Binding-site contacts:
Ligand atom C5 contacts residue ASN678 of chain 1.A at 3.7 Å.
Ligand atom O5 contacts residue ASN678 of chain 1.A at 2.4 Å (h-bond).
Ligand atom O6 contacts residue ILE1099 of chain 1.A at 4.5 Å.
Ligand atom C6 contacts residue ILE1099 of chain 1.A at 3.7 Å (hydrophobic).
Ligand atom C3 contacts residue ASN678 of chain 1.A at 3.7 Å.
Ligand atom C7 contacts residue ASN678 of chain 1.A at 3.1 Å.
Ligand atom C8 contacts residue ASN678 of chain 1.A at 4.3 Å.
Ligand atom C5 contacts residue ILE1099 of chain 1.A at 4.2 Å (hydrophobic).
Ligand atom N2 contacts residue ASN678 of chain 1.A at 2.8 Å (h-bond).
Ligand atom C8 contacts residue TYR676 of chain 1.A at 4.3 Å (hydrophobic).
Ligand atom C2 contacts residue ASN678 of chain 1.A at 2.4 Å.
Ligand atom C4 contacts residue ASN678 of chain 1.A at 4.2 Å.
Ligand atom O7 contacts residue ASN678 of chain 1.A at 3.1 Å (h-bond).
Ligand atom C1 contacts residue ASN678 of chain 1.A at 1.4 Å.

A small-molecule ligand and the protein it binds are described below.
Small molecule (SMILES): CC(=O)N[C@@H]1[C@@H](O)[C@H](O)[C@@H](CO)O[C@H]1O

Sequence of chain 1.A:
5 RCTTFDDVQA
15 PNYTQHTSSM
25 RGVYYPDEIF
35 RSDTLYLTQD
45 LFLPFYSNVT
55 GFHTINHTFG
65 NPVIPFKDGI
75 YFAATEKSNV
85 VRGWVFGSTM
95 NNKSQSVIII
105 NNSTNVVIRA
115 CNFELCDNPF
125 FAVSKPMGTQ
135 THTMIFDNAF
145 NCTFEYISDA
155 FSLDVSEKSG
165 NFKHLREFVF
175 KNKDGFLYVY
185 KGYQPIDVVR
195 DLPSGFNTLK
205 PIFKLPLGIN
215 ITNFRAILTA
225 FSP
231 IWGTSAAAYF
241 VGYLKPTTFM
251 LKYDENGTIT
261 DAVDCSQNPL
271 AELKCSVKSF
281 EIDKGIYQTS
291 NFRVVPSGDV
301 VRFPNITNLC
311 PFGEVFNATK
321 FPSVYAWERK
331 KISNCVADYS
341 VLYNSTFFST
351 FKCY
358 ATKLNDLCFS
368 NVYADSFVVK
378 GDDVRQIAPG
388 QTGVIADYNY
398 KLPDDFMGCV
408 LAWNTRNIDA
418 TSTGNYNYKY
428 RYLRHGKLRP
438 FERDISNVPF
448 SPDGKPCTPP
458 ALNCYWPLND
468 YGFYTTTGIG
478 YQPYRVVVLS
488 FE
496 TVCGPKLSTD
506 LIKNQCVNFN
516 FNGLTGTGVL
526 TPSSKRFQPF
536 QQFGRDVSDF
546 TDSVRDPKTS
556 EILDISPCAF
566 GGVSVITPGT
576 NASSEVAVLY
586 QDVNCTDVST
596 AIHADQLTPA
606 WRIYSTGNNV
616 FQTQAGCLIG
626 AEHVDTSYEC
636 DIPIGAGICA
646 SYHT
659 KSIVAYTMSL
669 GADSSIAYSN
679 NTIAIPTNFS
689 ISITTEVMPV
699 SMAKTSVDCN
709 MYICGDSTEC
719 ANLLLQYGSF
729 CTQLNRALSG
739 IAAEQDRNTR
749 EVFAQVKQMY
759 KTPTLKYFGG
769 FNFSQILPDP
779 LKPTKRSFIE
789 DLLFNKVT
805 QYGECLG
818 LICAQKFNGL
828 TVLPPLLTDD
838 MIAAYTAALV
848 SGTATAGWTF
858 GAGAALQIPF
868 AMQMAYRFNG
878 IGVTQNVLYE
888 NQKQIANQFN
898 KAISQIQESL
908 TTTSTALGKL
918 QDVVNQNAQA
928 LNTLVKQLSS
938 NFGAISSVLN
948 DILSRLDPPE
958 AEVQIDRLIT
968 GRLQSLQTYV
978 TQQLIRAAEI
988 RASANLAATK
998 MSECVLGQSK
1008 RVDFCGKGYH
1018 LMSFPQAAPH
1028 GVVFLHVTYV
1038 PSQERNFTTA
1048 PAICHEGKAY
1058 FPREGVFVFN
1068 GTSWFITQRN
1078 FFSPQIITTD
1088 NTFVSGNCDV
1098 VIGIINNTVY